Binding-site contacts:
Ligand atom C1 contacts residue TYR325 of chain 2.B at 2.9 Å (hydrophobic).
Ligand atom C4 contacts residue ASP70 of chain 2.B at 3.7 Å.
Ligand atom C10 contacts residue ARG71 of chain 2.B at 3.8 Å.
Ligand atom C11 contacts residue TRP97 of chain 2.B at 3.9 Å (hydrophobic).
Ligand atom C6 contacts residue TYR325 of chain 2.B at 3.7 Å (hydrophobic).
Ligand atom O1A contacts residue ARG211 of chain 2.B at 3.3 Å (salt-bridge).
Ligand atom C1 contacts residue ARG290 of chain 2.B at 3.5 Å.
Ligand atom O1B contacts residue TYR325 of chain 2.B at 3.4 Å (h-bond).
Ligand atom C4 contacts residue GLU38 of chain 2.B at 3.7 Å.
Ligand atom C3 contacts residue GLU38 of chain 2.B at 3.7 Å.
Ligand atom C81 contacts residue ALA165 of chain 2.B at 4.0 Å (hydrophobic).
Ligand atom C81 contacts residue ARG143 of chain 2.B at 3.7 Å.
Ligand atom C91 contacts residue ARG211 of chain 2.B at 3.7 Å.
Ligand atom C3 contacts residue ASP70 of chain 2.B at 3.3 Å.
Ligand atom C7 contacts residue TYR325 of chain 2.B at 3.0 Å (hydrophobic).
Ligand atom C7 contacts residue ARG211 of chain 2.B at 3.9 Å.
Ligand atom C2 contacts residue TYR325 of chain 2.B at 2.7 Å (hydrophobic).
Ligand atom C91 contacts residue GLU195 of chain 2.B at 3.7 Å.
Ligand atom C7 contacts residue GLU196 of chain 2.B at 3.9 Å.
Ligand atom O1B contacts residue ARG290 of chain 2.B at 2.8 Å (salt-bridge).
Ligand atom C5 contacts residue ASP70 of chain 2.B at 3.9 Å.
Ligand atom C9 contacts residue GLU195 of chain 2.B at 3.5 Å.
Ligand atom O1A contacts residue TYR325 of chain 2.B at 3.3 Å (h-bond).
Ligand atom O10 contacts residue ARG71 of chain 2.B at 2.8 Å (salt-bridge).
Ligand atom C3 contacts residue TYR325 of chain 2.B at 3.1 Å (hydrophobic).
Ligand atom N4 contacts residue GLU38 of chain 2.B at 2.8 Å (salt-bridge).
Ligand atom N4 contacts residue ASP70 of chain 2.B at 3.2 Å (salt-bridge).
Ligand atom O1A contacts residue ARG290 of chain 2.B at 2.8 Å (salt-bridge).
Ligand atom C1 contacts residue ARG211 of chain 2.B at 4.0 Å.
Ligand atom C6 contacts residue GLU196 of chain 2.B at 3.6 Å.
Ligand atom C11 contacts residue ARG143 of chain 2.B at 4.0 Å.
Ligand atom C4 contacts residue TYR325 of chain 2.B at 3.5 Å (hydrophobic).
Ligand atom C11 contacts residue ILE141 of chain 2.B at 4.0 Å (hydrophobic).
Ligand atom C91 contacts residue ALA165 of chain 2.B at 3.9 Å (hydrophobic).
Ligand atom O10 contacts residue ASP70 of chain 2.B at 3.3 Å.
Ligand atom C82 contacts residue ARG143 of chain 2.B at 3.7 Å.
Ligand atom C3 contacts residue ARG37 of chain 2.B at 3.9 Å.
Ligand atom C82 contacts residue ILE141 of chain 2.B at 3.8 Å (hydrophobic).
Ligand atom C91 contacts residue ASN213 of chain 2.B at 3.4 Å.
Ligand atom O1B contacts residue ARG37 of chain 2.B at 3.1 Å (salt-bridge).

Sequence of chain 2.B:
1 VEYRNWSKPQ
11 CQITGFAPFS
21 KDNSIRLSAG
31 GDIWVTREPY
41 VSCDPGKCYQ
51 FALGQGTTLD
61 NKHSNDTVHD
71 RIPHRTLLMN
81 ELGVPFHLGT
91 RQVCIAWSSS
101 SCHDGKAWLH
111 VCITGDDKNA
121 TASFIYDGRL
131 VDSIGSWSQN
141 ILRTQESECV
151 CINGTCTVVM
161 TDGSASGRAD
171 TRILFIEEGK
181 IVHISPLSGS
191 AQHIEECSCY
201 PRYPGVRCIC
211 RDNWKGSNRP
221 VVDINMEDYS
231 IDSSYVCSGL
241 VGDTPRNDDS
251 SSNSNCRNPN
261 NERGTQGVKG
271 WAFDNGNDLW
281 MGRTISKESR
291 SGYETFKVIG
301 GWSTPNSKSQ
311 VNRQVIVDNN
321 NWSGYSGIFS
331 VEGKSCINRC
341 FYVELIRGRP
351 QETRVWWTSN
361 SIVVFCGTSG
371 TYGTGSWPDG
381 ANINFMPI

This small molecule binds to this protein.
Small molecule (SMILES): CCC(CC)O[C@@H]1C=C(C(=O)O)C[C@H](N)[C@H]1NC(C)=O